Sequence of chain 1.I:
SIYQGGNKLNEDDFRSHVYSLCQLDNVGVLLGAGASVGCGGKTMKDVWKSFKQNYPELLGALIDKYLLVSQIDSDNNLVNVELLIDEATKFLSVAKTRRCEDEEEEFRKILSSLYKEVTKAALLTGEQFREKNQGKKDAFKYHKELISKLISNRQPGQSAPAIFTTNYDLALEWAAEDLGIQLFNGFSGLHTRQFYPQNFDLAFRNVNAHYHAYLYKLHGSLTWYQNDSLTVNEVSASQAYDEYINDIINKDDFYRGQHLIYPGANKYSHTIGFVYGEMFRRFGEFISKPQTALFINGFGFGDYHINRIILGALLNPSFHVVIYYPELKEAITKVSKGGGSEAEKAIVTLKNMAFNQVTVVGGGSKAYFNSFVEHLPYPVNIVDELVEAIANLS

This small molecule binds to this protein.
Small molecule (SMILES): Nc1ncnc2c1ncn2[C@@H]1O[C@H](COP(=O)(O)OP(=O)(O)OC[C@H]2O[C@H](O)[C@H](O)[C@@H]2O)[C@@H](O)[C@H]1O

Binding-site contacts:
Ligand atom O2B contacts residue ALA34 of chain 1.I at 3.7 Å.
Ligand atom N3 contacts residue GLY306 of chain 1.I at 4.0 Å.
Ligand atom O1A contacts residue MET45 of chain 1.I at 3.8 Å.
Ligand atom O5' contacts residue GLY306 of chain 1.I at 3.9 Å.
Ligand atom N6 contacts residue TYR376 of chain 1.I at 4.1 Å.
Ligand atom C5' contacts residue GLY306 of chain 1.I at 3.9 Å.
Ligand atom PB contacts residue ALA34 of chain 1.I at 3.9 Å.
Ligand atom N1 contacts residue PHE377 of chain 1.I at 3.7 Å.
Ligand atom O1D contacts residue HIS227 of chain 1.I at 3.7 Å.
Ligand atom O4' contacts residue GLY306 of chain 1.I at 3.3 Å (h-bond).
Ligand atom C5 contacts residue GLY35 of chain 1.I at 3.8 Å.
Ligand atom O2A contacts residue ALA34 of chain 1.I at 3.4 Å.
Ligand atom C1D contacts residue GLU83 of chain 1.I at 3.5 Å.
Ligand atom O3D contacts residue GLY310 of chain 1.I at 3.7 Å.
Ligand atom N1 contacts residue GLY35 of chain 1.I at 3.4 Å (h-bond).
Ligand atom N6 contacts residue GLY35 of chain 1.I at 3.7 Å.
Ligand atom O2A contacts residue MET45 of chain 1.I at 3.8 Å.
Ligand atom C2D contacts residue ASP311 of chain 1.I at 4.0 Å.
Ligand atom C2 contacts residue PHE377 of chain 1.I at 3.9 Å (hydrophobic).
Ligand atom O1B contacts residue ALA34 of chain 1.I at 3.1 Å (h-bond).
Ligand atom C6 contacts residue GLY35 of chain 1.I at 3.4 Å.
Ligand atom C2 contacts residue GLY35 of chain 1.I at 3.8 Å.
Ligand atom O2B contacts residue MET45 of chain 1.I at 3.3 Å.
Ligand atom O3A contacts residue GLY308 of chain 1.I at 4.0 Å.
Ligand atom O4D contacts residue GLU83 of chain 1.I at 3.4 Å (salt-bridge).
Ligand atom N6 contacts residue VAL38 of chain 1.I at 4.0 Å.
Ligand atom C4 contacts residue GLY35 of chain 1.I at 4.1 Å.
Ligand atom O3D contacts residue ASP311 of chain 1.I at 3.6 Å.
Ligand atom O5' contacts residue GLY308 of chain 1.I at 3.9 Å.
Ligand atom O1D contacts residue GLU83 of chain 1.I at 2.8 Å (salt-bridge).
Ligand atom O2D contacts residue HIS227 of chain 1.I at 3.9 Å.
Ligand atom C2 contacts residue TYR376 of chain 1.I at 3.8 Å (hydrophobic).
Ligand atom O1B contacts residue GLY33 of chain 1.I at 3.9 Å.
Ligand atom C6 contacts residue TYR376 of chain 1.I at 3.9 Å (hydrophobic).
Ligand atom N1 contacts residue TYR376 of chain 1.I at 3.6 Å.
Ligand atom C1D contacts residue HIS227 of chain 1.I at 3.8 Å.
Ligand atom O2D contacts residue ASP311 of chain 1.I at 2.6 Å (salt-bridge).
Ligand atom C4' contacts residue GLY306 of chain 1.I at 3.7 Å.
Ligand atom O2' contacts residue PRO334 of chain 1.I at 3.3 Å.
Ligand atom C2 contacts residue ASN305 of chain 1.I at 4.0 Å.